A protein and the small-molecule ligand that binds it are described below.
Small molecule (SMILES): CC(=O)N[C@H]1[C@H](O[C@H]2[C@H](O)[C@@H](NC(C)=O)CO[C@@H]2CO[C@@H]2O[C@@H](C)[C@@H](O)[C@@H](O)[C@@H]2O)O[C@H](CO)[C@@H](O)[C@@H]1O

Binding-site contacts:
Ligand atom C5 contacts residue ASN165 of chain 1.A at 3.6 Å.
Ligand atom C4 contacts residue SER114 of chain 1.A at 3.6 Å.
Ligand atom C8 contacts residue TRP129 of chain 1.A at 4.0 Å (hydrophobic).
Ligand atom C2 contacts residue GLN161 of chain 1.A at 3.8 Å.
Ligand atom C6 contacts residue PHE128 of chain 1.A at 4.0 Å (hydrophobic).
Ligand atom C6 contacts residue GLY130 of chain 1.A at 4.1 Å.
Ligand atom O3 contacts residue THR131 of chain 1.A at 3.8 Å.
Ligand atom O7 contacts residue TRP129 of chain 1.A at 4.0 Å.
Ligand atom C2 contacts residue ASN165 of chain 1.A at 2.4 Å.
Ligand atom C5 contacts residue GLY130 of chain 1.A at 3.8 Å.
Ligand atom C1 contacts residue ASN165 of chain 1.A at 1.4 Å.
Ligand atom O7 contacts residue GLY130 of chain 1.A at 3.4 Å.
Ligand atom O4 contacts residue GLY130 of chain 1.A at 3.6 Å.
Ligand atom C7 contacts residue GLY130 of chain 1.A at 3.9 Å.
Ligand atom C3 contacts residue ASN165 of chain 1.A at 3.7 Å.
Ligand atom O3 contacts residue SER114 of chain 1.A at 3.0 Å (h-bond).
Ligand atom O3 contacts residue GLN161 of chain 1.A at 3.8 Å.
Ligand atom C3 contacts residue SER114 of chain 1.A at 4.0 Å.
Ligand atom O4 contacts residue THR131 of chain 1.A at 3.8 Å.
Ligand atom O4 contacts residue TRP129 of chain 1.A at 3.8 Å.
Ligand atom C7 contacts residue GLN161 of chain 1.A at 3.6 Å.
Ligand atom C6 contacts residue LEU164 of chain 1.A at 3.9 Å (hydrophobic).
Ligand atom O4 contacts residue SER114 of chain 1.A at 2.9 Å (h-bond).
Ligand atom O3 contacts residue GLU113 of chain 1.A at 3.9 Å.
Ligand atom C3 contacts residue GLN161 of chain 1.A at 3.7 Å.
Ligand atom C6 contacts residue ASN165 of chain 1.A at 3.7 Å.
Ligand atom C6 contacts residue GLY130 of chain 1.A at 3.6 Å.
Ligand atom C7 contacts residue ASN165 of chain 1.A at 3.3 Å.
Ligand atom C3 contacts residue THR131 of chain 1.A at 3.9 Å.
Ligand atom C5 contacts residue GLY130 of chain 1.A at 3.9 Å.
Ligand atom C3 contacts residue GLY130 of chain 1.A at 4.0 Å.
Ligand atom N2 contacts residue ASN165 of chain 1.A at 2.8 Å (h-bond).
Ligand atom C5 contacts residue ASN165 of chain 1.A at 3.5 Å.
Ligand atom N2 contacts residue GLN161 of chain 1.A at 2.9 Å (h-bond).
Ligand atom O5 contacts residue ASN165 of chain 1.A at 2.4 Å (h-bond).
Ligand atom O7 contacts residue ASN165 of chain 1.A at 3.4 Å (h-bond).
Ligand atom O6 contacts residue THR131 of chain 1.A at 3.8 Å.
Ligand atom C8 contacts residue GLN161 of chain 1.A at 3.5 Å.
Ligand atom O5 contacts residue GLY130 of chain 1.A at 3.0 Å (h-bond).
Ligand atom O5 contacts residue THR131 of chain 1.A at 3.9 Å.

Sequence of chain 1.A:
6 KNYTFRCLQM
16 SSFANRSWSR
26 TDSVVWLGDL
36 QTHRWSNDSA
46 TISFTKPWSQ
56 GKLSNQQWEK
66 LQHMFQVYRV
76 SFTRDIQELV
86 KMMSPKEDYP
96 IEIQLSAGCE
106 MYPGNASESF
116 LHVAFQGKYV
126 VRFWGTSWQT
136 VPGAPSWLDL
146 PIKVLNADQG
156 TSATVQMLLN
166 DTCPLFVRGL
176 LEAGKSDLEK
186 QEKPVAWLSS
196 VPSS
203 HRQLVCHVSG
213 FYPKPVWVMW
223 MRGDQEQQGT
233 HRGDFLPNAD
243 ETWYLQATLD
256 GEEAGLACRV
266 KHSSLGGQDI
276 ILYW